Sequence of chain 1.A:
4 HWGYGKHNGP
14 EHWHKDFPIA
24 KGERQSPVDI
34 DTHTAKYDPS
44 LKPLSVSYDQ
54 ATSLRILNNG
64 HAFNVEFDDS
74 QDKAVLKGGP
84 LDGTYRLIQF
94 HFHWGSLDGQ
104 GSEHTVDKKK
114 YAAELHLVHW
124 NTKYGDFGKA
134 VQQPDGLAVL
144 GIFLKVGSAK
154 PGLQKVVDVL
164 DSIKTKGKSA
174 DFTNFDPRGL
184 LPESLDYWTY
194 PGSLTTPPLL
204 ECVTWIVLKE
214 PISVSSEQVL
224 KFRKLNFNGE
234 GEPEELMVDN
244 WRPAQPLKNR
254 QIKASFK

A small-molecule ligand and the protein it binds are described below.
Small molecule (SMILES): NCCCN(CCc1ccccc1)CC(=O)N(CCc1ccc(S(N)(=O)=O)cc1)Cc1ccco1

Binding-site contacts:
Ligand atom C05 contacts residue VAL121 of chain 1.A at 3.8 Å (hydrophobic).
Ligand atom C22 contacts residue ASP129 of chain 1.A at 3.4 Å.
Ligand atom C21 contacts residue ASP129 of chain 1.A at 3.8 Å.
Ligand atom C02 contacts residue LEU197 of chain 1.A at 3.9 Å (hydrophobic).
Ligand atom O34 contacts residue THR198 of chain 1.A at 3.0 Å (h-bond).
Ligand atom N35 contacts residue HIS119 of chain 1.A at 3.4 Å (h-bond).
Ligand atom O33 contacts residue HIS119 of chain 1.A at 3.5 Å (h-bond).
Ligand atom C01 contacts residue LEU197 of chain 1.A at 3.8 Å (hydrophobic).
Ligand atom O33 contacts residue HIS94 of chain 1.A at 3.4 Å.
Ligand atom C22 contacts residue GLY131 of chain 1.A at 3.2 Å.
Ligand atom C02 contacts residue THR199 of chain 1.A at 3.3 Å.
Ligand atom C21 contacts residue PHE130 of chain 1.A at 3.8 Å (hydrophobic).
Ligand atom O34 contacts residue LEU197 of chain 1.A at 3.4 Å.
Ligand atom C04 contacts residue GLN92 of chain 1.A at 3.9 Å.
Ligand atom O33 contacts residue ZN1 of chain 1.C at 3.0 Å.
Ligand atom N35 contacts residue ZN1 of chain 1.C at 2.0 Å.
Ligand atom C14 contacts residue PRO201 of chain 1.A at 3.6 Å (hydrophobic).
Ligand atom C30 contacts residue LEU203 of chain 1.A at 3.9 Å (hydrophobic).
Ligand atom O31 contacts residue PRO201 of chain 1.A at 3.5 Å.
Ligand atom C21 contacts residue GLY131 of chain 1.A at 3.2 Å.
Ligand atom S32 contacts residue ZN1 of chain 1.C at 3.0 Å.
Ligand atom C18 contacts residue PHE130 of chain 1.A at 3.6 Å (hydrophobic).
Ligand atom C23 contacts residue GLY131 of chain 1.A at 3.5 Å.
Ligand atom S32 contacts residue HIS119 of chain 1.A at 3.9 Å.
Ligand atom C30 contacts residue VAL134 of chain 1.A at 3.8 Å (hydrophobic).
Ligand atom N35 contacts residue HIS94 of chain 1.A at 3.3 Å (h-bond).
Ligand atom C20 contacts residue GLY131 of chain 1.A at 3.7 Å.
Ligand atom S32 contacts residue THR198 of chain 1.A at 3.9 Å.
Ligand atom C29 contacts residue PRO201 of chain 1.A at 3.9 Å (hydrophobic).
Ligand atom O12 contacts residue PHE130 of chain 1.A at 3.9 Å.
Ligand atom O33 contacts residue VAL142 of chain 1.A at 3.8 Å.
Ligand atom O34 contacts residue TRP208 of chain 1.A at 3.5 Å.
Ligand atom C30 contacts residue PRO201 of chain 1.A at 3.6 Å (hydrophobic).
Ligand atom C20 contacts residue PHE130 of chain 1.A at 3.5 Å (hydrophobic).
Ligand atom O33 contacts residue VAL121 of chain 1.A at 3.8 Å.
Ligand atom C19 contacts residue PHE130 of chain 1.A at 3.8 Å (hydrophobic).
Ligand atom N35 contacts residue THR198 of chain 1.A at 2.8 Å (h-bond).
Ligand atom C01 contacts residue THR199 of chain 1.A at 3.2 Å.
Ligand atom N35 contacts residue HIS96 of chain 1.A at 3.4 Å (h-bond).
Ligand atom O31 contacts residue LEU197 of chain 1.A at 3.7 Å.